Sequence of chain 1.D:
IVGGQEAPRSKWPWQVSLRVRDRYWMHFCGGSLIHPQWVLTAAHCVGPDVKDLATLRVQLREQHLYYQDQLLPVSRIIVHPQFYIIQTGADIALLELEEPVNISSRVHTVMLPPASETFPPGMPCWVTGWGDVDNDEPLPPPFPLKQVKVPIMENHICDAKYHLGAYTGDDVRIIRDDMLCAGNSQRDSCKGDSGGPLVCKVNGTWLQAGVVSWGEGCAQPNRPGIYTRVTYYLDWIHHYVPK

Binding-site contacts:
Ligand atom C5 contacts residue ASN102 of chain 1.D at 3.7 Å.
Ligand atom O5 contacts residue ASN102 of chain 1.D at 2.3 Å (h-bond).
Ligand atom C3 contacts residue ASN102 of chain 1.D at 3.8 Å.
Ligand atom C4 contacts residue ASN102 of chain 1.D at 4.2 Å.
Ligand atom N2 contacts residue ASN102 of chain 1.D at 2.9 Å (h-bond).
Ligand atom C2 contacts residue ASN102 of chain 1.D at 2.4 Å.
Ligand atom C1 contacts residue ASN102 of chain 1.D at 1.4 Å.
Ligand atom O7 contacts residue ASN102 of chain 1.D at 3.6 Å.
Ligand atom C7 contacts residue ASN102 of chain 1.D at 3.5 Å.

A small-molecule ligand and the protein it binds are described below.
Small molecule (SMILES): CC(=O)N[C@H]1[C@H](O[C@H]2[C@H](O[C@@H]3O[C@@H](C)[C@@H](O)[C@@H](O)[C@@H]3O)[C@@H](NC(C)=O)CO[C@@H]2CO)O[C@H](CO)[C@@H](O)[C@@H]1O